Sequence of chain 1.B:
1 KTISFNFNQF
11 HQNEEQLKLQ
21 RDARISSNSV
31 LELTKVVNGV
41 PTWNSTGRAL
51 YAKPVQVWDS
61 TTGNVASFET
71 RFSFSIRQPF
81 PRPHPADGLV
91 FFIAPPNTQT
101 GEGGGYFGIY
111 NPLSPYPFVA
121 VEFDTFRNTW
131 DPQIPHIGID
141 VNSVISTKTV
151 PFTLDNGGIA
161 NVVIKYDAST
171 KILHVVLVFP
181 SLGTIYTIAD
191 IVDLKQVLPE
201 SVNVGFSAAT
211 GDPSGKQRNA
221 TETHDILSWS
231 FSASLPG

A protein and the small-molecule ligand that binds it are described below.
Small molecule (SMILES): CC(=O)N[C@H]1[C@@H](O[C@H]2[C@@H](O)[C@@H](CO)O[C@@H](O[C@H]3[C@H](O)[C@@H](O)[C@@H](O)O[C@@H]3CO)[C@@H]2O)O[C@H](CO)[C@H](O)[C@@H]1O

Binding-site contacts:
Ligand atom O4 contacts residue PHE126 of chain 1.B at 3.6 Å.
Ligand atom O3 contacts residue PHE126 of chain 1.B at 4.0 Å.
Ligand atom C3 contacts residue SER214 of chain 1.B at 3.9 Å.
Ligand atom C2 contacts residue SER214 of chain 1.B at 4.0 Å.
Ligand atom O5 contacts residue GLY215 of chain 1.B at 3.7 Å.
Ligand atom C5 contacts residue PHE126 of chain 1.B at 3.7 Å (hydrophobic).
Ligand atom O2 contacts residue SER214 of chain 1.B at 3.4 Å (h-bond).
Ligand atom O3 contacts residue GLY104 of chain 1.B at 3.3 Å.
Ligand atom C3 contacts residue PHE126 of chain 1.B at 3.7 Å (hydrophobic).
Ligand atom O3 contacts residue ASP87 of chain 1.B at 2.6 Å (salt-bridge).
Ligand atom C6 contacts residue ASP212 of chain 1.B at 3.9 Å.
Ligand atom N2 contacts residue ASN128 of chain 1.B at 3.7 Å.
Ligand atom O4 contacts residue ASP87 of chain 1.B at 2.9 Å (salt-bridge).
Ligand atom C4 contacts residue PHE126 of chain 1.B at 3.8 Å (hydrophobic).
Ligand atom O4 contacts residue SER214 of chain 1.B at 3.7 Å.
Ligand atom C6 contacts residue GLY211 of chain 1.B at 4.0 Å.
Ligand atom O5 contacts residue ASP212 of chain 1.B at 4.0 Å.
Ligand atom O4 contacts residue ASP212 of chain 1.B at 2.8 Å (salt-bridge).
Ligand atom C4 contacts residue ASP87 of chain 1.B at 3.5 Å.
Ligand atom O2 contacts residue LYS216 of chain 1.B at 3.7 Å.
Ligand atom O7 contacts residue GLY103 of chain 1.B at 4.0 Å.
Ligand atom O3 contacts residue SER214 of chain 1.B at 2.6 Å (h-bond).
Ligand atom O4 contacts residue GLY104 of chain 1.B at 4.0 Å.
Ligand atom C3 contacts residue GLY105 of chain 1.B at 4.0 Å.
Ligand atom C4 contacts residue PHE126 of chain 1.B at 3.8 Å (hydrophobic).
Ligand atom O4 contacts residue GLY215 of chain 1.B at 3.9 Å.
Ligand atom C3 contacts residue ASP87 of chain 1.B at 3.6 Å.
Ligand atom C7 contacts residue GLY105 of chain 1.B at 3.9 Å.
Ligand atom O7 contacts residue GLY104 of chain 1.B at 3.5 Å.
Ligand atom O6 contacts residue HIS84 of chain 1.B at 3.0 Å (h-bond).
Ligand atom C3 contacts residue ASN128 of chain 1.B at 3.7 Å.
Ligand atom O3 contacts residue ASN128 of chain 1.B at 3.4 Å (h-bond).
Ligand atom O3 contacts residue LYS216 of chain 1.B at 3.0 Å (salt-bridge).
Ligand atom O6 contacts residue ALA220 of chain 1.B at 3.4 Å.
Ligand atom O3 contacts residue GLY105 of chain 1.B at 2.6 Å (h-bond).
Ligand atom O7 contacts residue GLY105 of chain 1.B at 3.2 Å (h-bond).
Ligand atom O4 contacts residue GLY211 of chain 1.B at 3.3 Å.
Ligand atom O6 contacts residue PHE126 of chain 1.B at 3.6 Å.
Ligand atom C1 contacts residue SER214 of chain 1.B at 3.9 Å.
Ligand atom C6 contacts residue ALA220 of chain 1.B at 3.8 Å (hydrophobic).